Sequence of chain 1.A:
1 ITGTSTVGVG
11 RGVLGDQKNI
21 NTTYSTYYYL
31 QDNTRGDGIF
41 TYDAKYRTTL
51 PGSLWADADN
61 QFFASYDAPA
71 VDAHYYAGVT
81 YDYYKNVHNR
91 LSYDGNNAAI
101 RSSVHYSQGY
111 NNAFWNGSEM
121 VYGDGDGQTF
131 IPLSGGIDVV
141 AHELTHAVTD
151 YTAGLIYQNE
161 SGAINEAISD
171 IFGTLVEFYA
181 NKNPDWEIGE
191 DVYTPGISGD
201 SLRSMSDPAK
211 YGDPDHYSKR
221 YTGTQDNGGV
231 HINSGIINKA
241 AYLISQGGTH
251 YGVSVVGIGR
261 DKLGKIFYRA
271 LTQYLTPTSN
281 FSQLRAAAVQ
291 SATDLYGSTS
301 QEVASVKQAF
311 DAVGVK

Binding-site contacts:
Ligand atom N contacts residue 4BR1 of chain 1.G at 2.5 Å.
Ligand atom CA contacts residue HIS231 of chain 1.A at 3.7 Å.
Ligand atom CD2 contacts residue PHE130 of chain 1.A at 3.9 Å (hydrophobic).
Ligand atom CG contacts residue LEU202 of chain 1.A at 4.1 Å (hydrophobic).
Ligand atom CA contacts residue 4BR1 of chain 1.G at 1.6 Å.
Ligand atom CD1 contacts residue 4BR1 of chain 1.G at 4.3 Å.
Ligand atom CD2 contacts residue ASN112 of chain 1.A at 4.3 Å.
Ligand atom N contacts residue LEU1 of chain 1.H at 1.3 Å.
Ligand atom CG contacts residue LEU1 of chain 1.H at 3.6 Å (hydrophobic).
Ligand atom CG contacts residue 4BR1 of chain 1.G at 3.8 Å.
Ligand atom CD1 contacts residue ARG203 of chain 1.A at 4.0 Å.
Ligand atom CD2 contacts residue ASN111 of chain 1.A at 3.7 Å.
Ligand atom CD1 contacts residue LEU1 of chain 1.H at 3.6 Å (hydrophobic).
Ligand atom CD1 contacts residue LEU202 of chain 1.A at 3.5 Å (hydrophobic).
Ligand atom CA contacts residue ASN112 of chain 1.A at 4.1 Å.
Ligand atom CB contacts residue 4BR1 of chain 1.G at 2.4 Å.
Ligand atom CG contacts residue ASN112 of chain 1.A at 3.9 Å.
Ligand atom CB contacts residue LEU1 of chain 1.H at 3.6 Å (hydrophobic).
Ligand atom N contacts residue ASN112 of chain 1.A at 3.3 Å (h-bond).
Ligand atom CA contacts residue LEU1 of chain 1.H at 2.5 Å (hydrophobic).
Ligand atom CD2 contacts residue LEU202 of chain 1.A at 4.3 Å (hydrophobic).
Ligand atom N contacts residue HIS231 of chain 1.A at 3.6 Å.
Ligand atom CB contacts residue ASN112 of chain 1.A at 3.8 Å.

The small molecule below binds the protein below.
Small molecule (SMILES): CC(C)CCN